This small molecule binds to this protein.
Small molecule (SMILES): NC(=O)c1cc[n+](COC[n+]2ccccc2/C=N/O)cc1

Binding-site contacts:
Ligand atom O1 contacts residue HIS446 of chain 2.B at 2.3 Å (h-bond).
Ligand atom C14 contacts residue ASP73 of chain 2.B at 3.9 Å.
Ligand atom C6 contacts residue TRP85 of chain 2.B at 4.0 Å (hydrophobic).
Ligand atom C3 contacts residue TRP85 of chain 2.B at 3.5 Å (hydrophobic).
Ligand atom N3 contacts residue TYR336 of chain 2.B at 3.4 Å (h-bond).
Ligand atom C11 contacts residue TYR123 of chain 2.B at 3.3 Å (hydrophobic).
Ligand atom C4 contacts residue TRP85 of chain 2.B at 3.6 Å (hydrophobic).
Ligand atom C10 contacts residue TYR340 of chain 2.B at 3.4 Å (hydrophobic).
Ligand atom O1 contacts residue TYR448 of chain 2.B at 3.5 Å.
Ligand atom C9 contacts residue TYR123 of chain 2.B at 3.3 Å (hydrophobic).
Ligand atom N4 contacts residue TRP285 of chain 2.B at 3.1 Å.
Ligand atom C4 contacts residue TYR132 of chain 2.B at 3.9 Å (hydrophobic).
Ligand atom C5 contacts residue TRP85 of chain 2.B at 3.8 Å (hydrophobic).
Ligand atom C1 contacts residue TYR336 of chain 2.B at 3.6 Å (hydrophobic).
Ligand atom N1 contacts residue GLY447 of chain 2.B at 3.9 Å.
Ligand atom C12 contacts residue TYR123 of chain 2.B at 3.1 Å (hydrophobic).
Ligand atom N2 contacts residue TRP85 of chain 2.B at 3.5 Å.
Ligand atom O3 contacts residue TYR340 of chain 2.B at 3.2 Å.
Ligand atom C13 contacts residue TYR123 of chain 2.B at 3.0 Å (hydrophobic).
Ligand atom C8 contacts residue TYR123 of chain 2.B at 3.9 Å (hydrophobic).
Ligand atom O3 contacts residue TYR71 of chain 2.B at 3.7 Å.
Ligand atom C7 contacts residue TYR336 of chain 2.B at 3.1 Å (hydrophobic).
Ligand atom O1 contacts residue TYR336 of chain 2.B at 3.4 Å.
Ligand atom O3 contacts residue ASP73 of chain 2.B at 2.9 Å (salt-bridge).
Ligand atom C11 contacts residue TYR340 of chain 2.B at 3.6 Å (hydrophobic).
Ligand atom C5 contacts residue GLY120 of chain 2.B at 3.8 Å.
Ligand atom C2 contacts residue TRP85 of chain 2.B at 3.4 Å (hydrophobic).
Ligand atom N1 contacts residue HIS446 of chain 2.B at 2.9 Å (h-bond).
Ligand atom C8 contacts residue TYR336 of chain 2.B at 3.4 Å (hydrophobic).
Ligand atom O2 contacts residue TYR336 of chain 2.B at 3.6 Å (h-bond).
Ligand atom N3 contacts residue TYR123 of chain 2.B at 3.1 Å (h-bond).
Ligand atom C9 contacts residue TYR336 of chain 2.B at 3.2 Å (hydrophobic).
Ligand atom C10 contacts residue TYR123 of chain 2.B at 3.4 Å (hydrophobic).
Ligand atom C5 contacts residue GLY119 of chain 2.B at 3.8 Å.
Ligand atom N1 contacts residue TRP85 of chain 2.B at 3.5 Å.
Ligand atom C7 contacts residue TRP85 of chain 2.B at 3.5 Å (hydrophobic).
Ligand atom C14 contacts residue TYR340 of chain 2.B at 3.4 Å (hydrophobic).
Ligand atom C3 contacts residue GLU201 of chain 2.B at 3.8 Å.
Ligand atom C1 contacts residue TRP85 of chain 2.B at 3.3 Å (hydrophobic).
Ligand atom C4 contacts residue GLU201 of chain 2.B at 3.3 Å.

Sequence of chain 2.B:
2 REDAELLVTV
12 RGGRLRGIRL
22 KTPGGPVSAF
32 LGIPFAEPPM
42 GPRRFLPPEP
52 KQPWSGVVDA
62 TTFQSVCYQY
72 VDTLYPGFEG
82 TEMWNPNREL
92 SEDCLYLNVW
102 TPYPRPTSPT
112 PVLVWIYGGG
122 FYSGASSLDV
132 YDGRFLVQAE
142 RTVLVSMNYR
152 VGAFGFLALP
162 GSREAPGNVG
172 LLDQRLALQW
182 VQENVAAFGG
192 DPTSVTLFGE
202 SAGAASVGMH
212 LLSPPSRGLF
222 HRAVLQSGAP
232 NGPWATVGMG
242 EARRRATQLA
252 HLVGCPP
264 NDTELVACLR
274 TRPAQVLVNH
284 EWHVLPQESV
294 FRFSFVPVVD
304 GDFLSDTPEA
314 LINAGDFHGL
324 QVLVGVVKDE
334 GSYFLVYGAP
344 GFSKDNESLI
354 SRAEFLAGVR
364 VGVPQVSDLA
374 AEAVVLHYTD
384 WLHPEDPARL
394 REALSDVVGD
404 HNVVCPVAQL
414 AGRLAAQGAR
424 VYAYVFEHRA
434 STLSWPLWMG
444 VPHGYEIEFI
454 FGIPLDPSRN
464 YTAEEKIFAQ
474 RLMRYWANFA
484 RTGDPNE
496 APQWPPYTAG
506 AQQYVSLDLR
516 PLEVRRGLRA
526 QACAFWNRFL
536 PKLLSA